Binding-site contacts:
Ligand atom CA contacts residue MET179 of chain 1.A at 4.3 Å (hydrophobic).
Ligand atom CB contacts residue TYR58 of chain 1.A at 4.4 Å (hydrophobic).
Ligand atom SG contacts residue VAL142 of chain 1.A at 3.8 Å.
Ligand atom SG contacts residue HIS88 of chain 1.A at 4.3 Å.
Ligand atom OXT contacts residue ARG60 of chain 1.A at 3.0 Å (salt-bridge).
Ligand atom OXT contacts residue TYR157 of chain 1.A at 2.8 Å (h-bond).
Ligand atom O contacts residue ARG60 of chain 1.A at 2.8 Å (salt-bridge).
Ligand atom CB contacts residue HIS155 of chain 1.A at 3.6 Å.
Ligand atom SG contacts residue HIS155 of chain 1.A at 3.7 Å.
Ligand atom C contacts residue LEU75 of chain 1.A at 3.9 Å (hydrophobic).
Ligand atom O contacts residue TYR58 of chain 1.A at 3.1 Å (h-bond).
Ligand atom CB contacts residue HIS86 of chain 1.A at 4.0 Å.
Ligand atom N contacts residue TYR157 of chain 1.A at 3.2 Å (h-bond).
Ligand atom CA contacts residue TYR58 of chain 1.A at 4.0 Å (hydrophobic).
Ligand atom CB contacts residue TRP77 of chain 1.A at 4.5 Å (hydrophobic).
Ligand atom N contacts residue FE21 of chain 1.B at 2.3 Å.
Ligand atom SG contacts residue HIS140 of chain 1.A at 3.2 Å (h-bond).
Ligand atom SG contacts residue LEU95 of chain 1.A at 4.4 Å.
Ligand atom C contacts residue TYR58 of chain 1.A at 3.9 Å (hydrophobic).
Ligand atom N contacts residue HIS86 of chain 1.A at 2.8 Å (h-bond).
Ligand atom OXT contacts residue MET179 of chain 1.A at 3.6 Å.
Ligand atom O contacts residue MET179 of chain 1.A at 3.5 Å.
Ligand atom N contacts residue HIS140 of chain 1.A at 4.4 Å.
Ligand atom C contacts residue TYR157 of chain 1.A at 3.6 Å (hydrophobic).
Ligand atom CA contacts residue TYR157 of chain 1.A at 3.6 Å (hydrophobic).
Ligand atom N contacts residue HIS88 of chain 1.A at 3.3 Å (h-bond).
Ligand atom SG contacts residue FE21 of chain 1.B at 2.3 Å.
Ligand atom O contacts residue LEU75 of chain 1.A at 3.9 Å.
Ligand atom CB contacts residue LEU75 of chain 1.A at 3.7 Å (hydrophobic).
Ligand atom N contacts residue MET179 of chain 1.A at 4.3 Å.
Ligand atom SG contacts residue HIS86 of chain 1.A at 3.5 Å (h-bond).
Ligand atom CB contacts residue FE21 of chain 1.B at 3.2 Å.
Ligand atom OXT contacts residue LEU75 of chain 1.A at 4.1 Å.
Ligand atom CA contacts residue FE21 of chain 1.B at 3.1 Å.
Ligand atom CA contacts residue HIS86 of chain 1.A at 3.4 Å.
Ligand atom CB contacts residue TYR157 of chain 1.A at 3.5 Å (hydrophobic).
Ligand atom C contacts residue MET179 of chain 1.A at 3.6 Å (hydrophobic).
Ligand atom CA contacts residue LEU75 of chain 1.A at 4.5 Å (hydrophobic).
Ligand atom SG contacts residue TYR157 of chain 1.A at 4.1 Å.
Ligand atom C contacts residue ARG60 of chain 1.A at 3.6 Å.

Sequence of chain 1.A:
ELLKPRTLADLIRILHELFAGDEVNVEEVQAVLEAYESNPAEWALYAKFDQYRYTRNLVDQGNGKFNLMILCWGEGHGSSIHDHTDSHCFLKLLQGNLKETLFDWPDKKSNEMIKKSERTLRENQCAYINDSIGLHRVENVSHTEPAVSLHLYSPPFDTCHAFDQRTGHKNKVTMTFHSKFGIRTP

The small molecule below binds the protein below.
Small molecule (SMILES): N[C@@H](CS)C(=O)O